Sequence of chain 1.D:
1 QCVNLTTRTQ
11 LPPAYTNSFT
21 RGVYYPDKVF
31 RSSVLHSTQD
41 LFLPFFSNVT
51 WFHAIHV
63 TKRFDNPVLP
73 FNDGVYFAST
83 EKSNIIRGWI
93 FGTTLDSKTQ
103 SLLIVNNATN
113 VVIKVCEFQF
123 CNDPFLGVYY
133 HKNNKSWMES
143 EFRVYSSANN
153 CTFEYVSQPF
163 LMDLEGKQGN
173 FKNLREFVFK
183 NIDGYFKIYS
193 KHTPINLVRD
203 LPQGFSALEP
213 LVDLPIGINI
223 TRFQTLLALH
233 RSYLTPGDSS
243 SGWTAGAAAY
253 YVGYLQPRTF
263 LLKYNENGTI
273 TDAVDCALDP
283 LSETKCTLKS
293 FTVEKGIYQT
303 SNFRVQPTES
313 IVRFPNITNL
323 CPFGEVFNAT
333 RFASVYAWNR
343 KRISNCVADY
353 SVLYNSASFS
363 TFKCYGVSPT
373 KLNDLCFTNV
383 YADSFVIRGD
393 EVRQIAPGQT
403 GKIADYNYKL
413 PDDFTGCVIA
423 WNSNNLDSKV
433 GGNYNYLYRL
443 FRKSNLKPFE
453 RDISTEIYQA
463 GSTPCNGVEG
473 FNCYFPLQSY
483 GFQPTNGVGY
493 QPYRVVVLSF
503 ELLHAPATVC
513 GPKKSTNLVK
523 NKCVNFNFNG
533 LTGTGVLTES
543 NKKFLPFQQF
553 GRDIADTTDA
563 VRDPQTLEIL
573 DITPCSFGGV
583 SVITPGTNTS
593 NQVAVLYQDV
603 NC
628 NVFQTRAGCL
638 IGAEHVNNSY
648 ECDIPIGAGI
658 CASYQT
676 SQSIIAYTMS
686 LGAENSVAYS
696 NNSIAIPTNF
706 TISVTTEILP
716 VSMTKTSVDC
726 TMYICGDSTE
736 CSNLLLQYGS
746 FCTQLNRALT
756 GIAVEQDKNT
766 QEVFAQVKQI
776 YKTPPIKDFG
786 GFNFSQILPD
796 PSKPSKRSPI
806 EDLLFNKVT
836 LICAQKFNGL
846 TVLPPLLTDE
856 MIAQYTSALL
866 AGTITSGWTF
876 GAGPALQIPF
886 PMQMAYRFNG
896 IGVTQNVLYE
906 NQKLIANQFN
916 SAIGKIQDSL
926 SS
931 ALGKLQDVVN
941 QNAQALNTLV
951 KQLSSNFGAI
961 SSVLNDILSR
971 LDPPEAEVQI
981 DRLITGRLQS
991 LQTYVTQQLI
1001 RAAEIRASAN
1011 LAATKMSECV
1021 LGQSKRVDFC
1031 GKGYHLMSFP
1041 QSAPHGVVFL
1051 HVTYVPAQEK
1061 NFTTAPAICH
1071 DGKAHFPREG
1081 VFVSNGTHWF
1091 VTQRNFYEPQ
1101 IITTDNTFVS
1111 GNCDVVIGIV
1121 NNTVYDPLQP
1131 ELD

Binding-site contacts:
Ligand atom O7 contacts residue CYS604 of chain 1.D at 2.7 Å (h-bond).
Ligand atom C1 contacts residue ASN603 of chain 1.D at 1.4 Å.
Ligand atom N2 contacts residue CYS604 of chain 1.D at 3.7 Å.
Ligand atom C5 contacts residue ASN603 of chain 1.D at 3.7 Å.
Ligand atom C8 contacts residue ASN603 of chain 1.D at 3.0 Å.
Ligand atom N2 contacts residue ASN603 of chain 1.D at 2.9 Å (h-bond).
Ligand atom O5 contacts residue ASN603 of chain 1.D at 2.4 Å (h-bond).
Ligand atom C4 contacts residue ASN603 of chain 1.D at 4.2 Å.
Ligand atom C8 contacts residue CYS604 of chain 1.D at 3.2 Å (hydrophobic).
Ligand atom C7 contacts residue CYS604 of chain 1.D at 3.0 Å (hydrophobic).
Ligand atom C3 contacts residue ASN603 of chain 1.D at 3.8 Å.
Ligand atom C7 contacts residue ASN603 of chain 1.D at 3.7 Å.
Ligand atom C2 contacts residue ASN603 of chain 1.D at 2.5 Å.
Ligand atom C2 contacts residue CYS604 of chain 1.D at 4.1 Å (hydrophobic).

A small-molecule ligand and the protein it binds are described below.
Small molecule (SMILES): CC(=O)N[C@@H]1[C@@H](O)[C@H](O)[C@@H](CO)O[C@H]1O